Sequence of chain 1.D:
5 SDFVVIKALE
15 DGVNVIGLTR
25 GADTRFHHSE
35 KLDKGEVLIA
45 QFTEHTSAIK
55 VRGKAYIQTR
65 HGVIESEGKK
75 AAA

A small-molecule ligand and the protein it binds are described below.
Small molecule (SMILES): N[C@@H](Cc1c[nH]c2ccccc12)C(=O)O

Binding-site contacts:
Ligand atom C contacts residue THR47 of chain 1.E at 3.4 Å.
Ligand atom OXT contacts residue ARG24 of chain 1.D at 3.5 Å.
Ligand atom CH2 contacts residue GLY21 of chain 1.E at 3.5 Å.
Ligand atom C contacts residue SER51 of chain 1.D at 3.5 Å.
Ligand atom OXT contacts residue THR23 of chain 1.D at 3.9 Å.
Ligand atom CZ2 contacts residue ILE53 of chain 1.E at 3.8 Å (hydrophobic).
Ligand atom CG contacts residue SER51 of chain 1.D at 3.8 Å.
Ligand atom C contacts residue THR50 of chain 1.E at 4.0 Å.
Ligand atom CA contacts residue SER51 of chain 1.D at 4.0 Å.
Ligand atom CB contacts residue THR28 of chain 1.D at 3.5 Å.
Ligand atom CB contacts residue THR23 of chain 1.D at 3.7 Å.
Ligand atom O contacts residue HIS49 of chain 1.E at 3.7 Å.
Ligand atom N contacts residue ASP27 of chain 1.D at 3.2 Å (salt-bridge).
Ligand atom CZ2 contacts residue THR50 of chain 1.E at 3.9 Å.
Ligand atom CA contacts residue THR28 of chain 1.D at 3.2 Å.
Ligand atom CZ3 contacts residue GLY21 of chain 1.E at 3.6 Å.
Ligand atom C contacts residue GLY25 of chain 1.D at 3.3 Å.
Ligand atom N contacts residue THR23 of chain 1.D at 2.8 Å (h-bond).
Ligand atom CA contacts residue THR23 of chain 1.D at 3.8 Å.
Ligand atom NE1 contacts residue ALA44 of chain 1.E at 3.8 Å.
Ligand atom CD1 contacts residue GLN45 of chain 1.E at 3.5 Å.
Ligand atom O contacts residue GLY25 of chain 1.D at 3.8 Å.
Ligand atom CA contacts residue GLY25 of chain 1.D at 3.5 Å.
Ligand atom OXT contacts residue GLY25 of chain 1.D at 3.0 Å (h-bond).
Ligand atom N contacts residue GLY25 of chain 1.D at 2.7 Å (h-bond).
Ligand atom CB contacts residue SER51 of chain 1.D at 3.4 Å.
Ligand atom CD1 contacts residue SER51 of chain 1.D at 3.5 Å.
Ligand atom N contacts residue THR28 of chain 1.D at 2.8 Å (h-bond).
Ligand atom OXT contacts residue SER51 of chain 1.D at 2.9 Å (h-bond).
Ligand atom CD2 contacts residue THR50 of chain 1.E at 4.0 Å.
Ligand atom CE2 contacts residue ALA44 of chain 1.E at 4.0 Å (hydrophobic).
Ligand atom CD1 contacts residue THR47 of chain 1.E at 3.9 Å.
Ligand atom CE3 contacts residue HIS31 of chain 1.E at 3.9 Å.
Ligand atom CE2 contacts residue GLN45 of chain 1.E at 3.9 Å.
Ligand atom NE1 contacts residue GLN45 of chain 1.E at 2.8 Å (h-bond).
Ligand atom O contacts residue THR47 of chain 1.E at 2.5 Å (h-bond).
Ligand atom O contacts residue THR50 of chain 1.E at 2.9 Å (h-bond).
Ligand atom CZ2 contacts residue ALA44 of chain 1.E at 3.8 Å (hydrophobic).
Ligand atom OXT contacts residue THR47 of chain 1.E at 3.6 Å.
Ligand atom CZ3 contacts residue HIS32 of chain 1.E at 4.0 Å.

Sequence of chain 1.E:
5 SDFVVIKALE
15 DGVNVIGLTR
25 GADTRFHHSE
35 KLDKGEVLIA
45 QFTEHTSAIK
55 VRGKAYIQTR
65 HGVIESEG